Binding-site contacts:
Ligand atom C1 contacts residue MET105 of chain 6.A at 3.9 Å (hydrophobic).
Ligand atom C6 contacts residue HIS138 of chain 12.A at 3.2 Å.
Ligand atom C contacts residue ASN106 of chain 6.A at 3.1 Å.
Ligand atom O contacts residue ASN106 of chain 6.A at 2.7 Å (h-bond).
Ligand atom C1 contacts residue ASN106 of chain 6.A at 3.0 Å.
Ligand atom CL contacts residue GLY9 of chain 6.A at 3.5 Å.
Ligand atom C10 contacts residue SER39 of chain 6.A at 3.4 Å.
Ligand atom O contacts residue MET74 of chain 6.A at 3.3 Å.
Ligand atom CL contacts residue SO41 of chain 6.G at 3.4 Å.
Ligand atom C12 contacts residue SO41 of chain 6.G at 3.9 Å.
Ligand atom CL contacts residue MET74 of chain 6.A at 3.5 Å.
Ligand atom C8 contacts residue ALA37 of chain 6.A at 3.8 Å (hydrophobic).
Ligand atom C1 contacts residue LEU109 of chain 6.A at 3.6 Å (hydrophobic).
Ligand atom C3 contacts residue VAL135 of chain 12.A at 3.8 Å (hydrophobic).
Ligand atom C2 contacts residue VAL135 of chain 12.A at 3.7 Å (hydrophobic).
Ligand atom C12 contacts residue MET74 of chain 6.A at 3.9 Å (hydrophobic).
Ligand atom O contacts residue ALA75 of chain 6.A at 3.0 Å (h-bond).
Ligand atom N contacts residue GLU134 of chain 12.A at 3.1 Å (salt-bridge).
Ligand atom C11 contacts residue SO41 of chain 6.G at 3.4 Å.
Ligand atom C contacts residue LEU73 of chain 6.A at 3.6 Å (hydrophobic).
Ligand atom C13 contacts residue ALA37 of chain 6.A at 3.5 Å (hydrophobic).
Ligand atom C3 contacts residue LEU102 of chain 6.A at 3.6 Å (hydrophobic).
Ligand atom C2 contacts residue MET105 of chain 6.A at 3.7 Å (hydrophobic).
Ligand atom C12 contacts residue ALA37 of chain 6.A at 3.4 Å (hydrophobic).
Ligand atom C13 contacts residue MET74 of chain 6.A at 3.8 Å (hydrophobic).
Ligand atom O contacts residue LEU109 of chain 6.A at 3.8 Å.
Ligand atom N1 contacts residue MET74 of chain 6.A at 2.9 Å (h-bond).
Ligand atom C14 contacts residue MET74 of chain 6.A at 3.7 Å (hydrophobic).
Ligand atom O contacts residue LEU73 of chain 6.A at 3.5 Å.
Ligand atom N1 contacts residue LEU73 of chain 6.A at 3.6 Å.
Ligand atom C2 contacts residue LEU102 of chain 6.A at 3.8 Å (hydrophobic).
Ligand atom C11 contacts residue ALA37 of chain 6.A at 3.7 Å (hydrophobic).
Ligand atom C9 contacts residue GLU134 of chain 12.A at 3.8 Å.
Ligand atom C7 contacts residue ASP72 of chain 6.A at 3.4 Å.
Ligand atom CL contacts residue PRO8 of chain 6.A at 3.8 Å.
Ligand atom C14 contacts residue LEU73 of chain 6.A at 3.7 Å (hydrophobic).
Ligand atom C6 contacts residue ASP72 of chain 6.A at 3.8 Å.
Ligand atom C contacts residue MET74 of chain 6.A at 3.8 Å (hydrophobic).
Ligand atom C13 contacts residue PHE70 of chain 6.A at 3.8 Å (hydrophobic).
Ligand atom C11 contacts residue SER39 of chain 6.A at 3.8 Å.

Sequence of chain 6.A:
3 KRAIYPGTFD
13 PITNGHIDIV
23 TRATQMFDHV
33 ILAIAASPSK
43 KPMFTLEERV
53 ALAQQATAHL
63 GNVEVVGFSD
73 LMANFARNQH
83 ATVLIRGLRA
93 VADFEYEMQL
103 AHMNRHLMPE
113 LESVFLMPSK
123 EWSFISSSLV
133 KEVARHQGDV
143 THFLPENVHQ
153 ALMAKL

A small-molecule ligand and the protein it binds are described below.
Small molecule (SMILES): Oc1cccc2nc(CCc3cccc(Cl)c3)[nH]c12

Sequence of chain 12.A:
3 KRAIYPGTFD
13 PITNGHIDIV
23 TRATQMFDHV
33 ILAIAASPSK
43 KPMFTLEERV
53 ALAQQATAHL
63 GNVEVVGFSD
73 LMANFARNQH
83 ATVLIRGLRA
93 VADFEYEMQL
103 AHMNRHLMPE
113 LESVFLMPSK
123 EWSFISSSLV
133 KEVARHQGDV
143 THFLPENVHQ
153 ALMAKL